This protein binds this small molecule.
Small molecule (SMILES): CCN(CC)CCNS(=O)(=O)c1ccc(Cl)cc1

Sequence of chain 1.B:
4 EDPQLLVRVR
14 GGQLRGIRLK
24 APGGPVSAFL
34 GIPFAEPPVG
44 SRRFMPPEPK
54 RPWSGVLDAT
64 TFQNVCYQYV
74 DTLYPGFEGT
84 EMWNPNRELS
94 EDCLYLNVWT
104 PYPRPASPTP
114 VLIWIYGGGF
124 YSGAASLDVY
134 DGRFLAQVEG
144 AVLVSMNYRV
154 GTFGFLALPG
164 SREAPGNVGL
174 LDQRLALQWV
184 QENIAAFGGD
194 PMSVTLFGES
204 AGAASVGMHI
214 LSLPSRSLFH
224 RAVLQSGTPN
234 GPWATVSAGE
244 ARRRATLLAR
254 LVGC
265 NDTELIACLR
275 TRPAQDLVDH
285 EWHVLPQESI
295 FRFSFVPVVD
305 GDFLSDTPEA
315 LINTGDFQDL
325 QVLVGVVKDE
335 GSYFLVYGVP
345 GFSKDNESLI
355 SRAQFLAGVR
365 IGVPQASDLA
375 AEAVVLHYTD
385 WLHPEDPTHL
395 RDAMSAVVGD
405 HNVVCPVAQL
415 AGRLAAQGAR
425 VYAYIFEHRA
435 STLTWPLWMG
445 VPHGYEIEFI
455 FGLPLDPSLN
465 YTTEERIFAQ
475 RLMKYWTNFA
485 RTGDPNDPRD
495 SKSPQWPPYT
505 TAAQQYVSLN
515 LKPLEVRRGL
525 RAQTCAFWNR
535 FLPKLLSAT

Binding-site contacts:
Ligand atom N4 contacts residue GLY121 of chain 1.B at 4.2 Å.
Ligand atom C5 contacts residue TYR124 of chain 1.B at 3.7 Å (hydrophobic).
Ligand atom CL8 contacts residue PHE338 of chain 1.B at 4.0 Å.
Ligand atom O1 contacts residue GLY121 of chain 1.B at 3.3 Å.
Ligand atom C10 contacts residue PHE338 of chain 1.B at 3.2 Å (hydrophobic).
Ligand atom C20 contacts residue TYR337 of chain 1.B at 3.6 Å (hydrophobic).
Ligand atom C21 contacts residue TRP86 of chain 1.B at 3.7 Å (hydrophobic).
Ligand atom C6 contacts residue TYR341 of chain 1.B at 4.3 Å (hydrophobic).
Ligand atom O1 contacts residue GLY122 of chain 1.B at 3.1 Å (h-bond).
Ligand atom C7 contacts residue TYR124 of chain 1.B at 3.9 Å (hydrophobic).
Ligand atom C12 contacts residue GLU202 of chain 1.B at 4.1 Å.
Ligand atom O2 contacts residue PHE338 of chain 1.B at 3.9 Å.
Ligand atom S1 contacts residue TYR124 of chain 1.B at 4.1 Å.
Ligand atom C20 contacts residue HIS447 of chain 1.B at 3.3 Å.
Ligand atom C12 contacts residue TYR133 of chain 1.B at 4.2 Å (hydrophobic).
Ligand atom C11 contacts residue TRP86 of chain 1.B at 4.2 Å (hydrophobic).
Ligand atom C10 contacts residue PHE297 of chain 1.B at 3.3 Å (hydrophobic).
Ligand atom C12 contacts residue GLY121 of chain 1.B at 3.8 Å.
Ligand atom C9 contacts residue PHE295 of chain 1.B at 4.2 Å (hydrophobic).
Ligand atom C12 contacts residue TRP86 of chain 1.B at 3.9 Å (hydrophobic).
Ligand atom C16 contacts residue TRP86 of chain 1.B at 3.6 Å (hydrophobic).
Ligand atom C5 contacts residue PHE338 of chain 1.B at 3.5 Å (hydrophobic).
Ligand atom C8 contacts residue PHE338 of chain 1.B at 3.4 Å (hydrophobic).
Ligand atom C7 contacts residue PHE338 of chain 1.B at 3.8 Å (hydrophobic).
Ligand atom O1 contacts residue TYR124 of chain 1.B at 4.3 Å.
Ligand atom C12 contacts residue GLY120 of chain 1.B at 3.9 Å.
Ligand atom C16 contacts residue HIS447 of chain 1.B at 3.6 Å.
Ligand atom C7 contacts residue TYR341 of chain 1.B at 3.7 Å (hydrophobic).
Ligand atom C8 contacts residue PHE297 of chain 1.B at 4.2 Å (hydrophobic).
Ligand atom N4 contacts residue TYR124 of chain 1.B at 3.5 Å (h-bond).
Ligand atom N17 contacts residue TRP86 of chain 1.B at 4.2 Å.
Ligand atom CL8 contacts residue TYR341 of chain 1.B at 3.9 Å.
Ligand atom O2 contacts residue HIS447 of chain 1.B at 3.7 Å.
Ligand atom C6 contacts residue TYR124 of chain 1.B at 3.4 Å (hydrophobic).
Ligand atom C9 contacts residue PHE297 of chain 1.B at 3.2 Å (hydrophobic).
Ligand atom C16 contacts residue TYR337 of chain 1.B at 4.2 Å (hydrophobic).
Ligand atom C9 contacts residue PHE338 of chain 1.B at 3.4 Å (hydrophobic).
Ligand atom CL8 contacts residue PHE295 of chain 1.B at 3.7 Å.
Ligand atom C11 contacts residue GLU202 of chain 1.B at 3.8 Å.
Ligand atom C6 contacts residue PHE338 of chain 1.B at 3.9 Å (hydrophobic).